The small molecule below binds the protein below.
Small molecule (SMILES): CC(C)C[C@H](NC(=O)[C@H](CC1=NC=NC1)NC(=O)[C@H](C)N)C(=O)N[C@@H](CCC(=O)O)C(=O)N[C@@H](CC(N)=O)C(=O)N[C@@H](CCC(=O)O)C(=O)N[C@H](C(=O)N[C@@H](C)C(=O)N[C@@H](CCCN=C(N)N)C(=O)N[C@@H](CC(C)C)C(=O)N[C@@H](CCCCN)C(=O)N[C@@H](CCCCN)C(=O)O)C(C)C

Sequence of chain 1.A:
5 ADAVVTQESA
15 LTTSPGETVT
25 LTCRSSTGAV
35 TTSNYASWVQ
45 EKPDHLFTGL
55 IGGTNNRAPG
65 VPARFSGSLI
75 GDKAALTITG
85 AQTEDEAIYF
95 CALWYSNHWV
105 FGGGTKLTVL

Sequence of chain 1.B:
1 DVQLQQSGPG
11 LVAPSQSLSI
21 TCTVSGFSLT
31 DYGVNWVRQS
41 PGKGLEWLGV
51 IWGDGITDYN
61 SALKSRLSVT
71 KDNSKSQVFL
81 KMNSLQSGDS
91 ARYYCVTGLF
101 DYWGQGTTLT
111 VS

Binding-site contacts:
Ligand atom CG contacts residue TYR32 of chain 1.B at 3.9 Å (hydrophobic).
Ligand atom CB contacts residue TRP52 of chain 1.B at 3.4 Å (hydrophobic).
Ligand atom CD1 contacts residue TRP98 of chain 1.A at 3.1 Å (hydrophobic).
Ligand atom CG2 contacts residue TYR39 of chain 1.A at 3.8 Å (hydrophobic).
Ligand atom CD1 contacts residue LEU99 of chain 1.B at 3.7 Å (hydrophobic).
Ligand atom CD2 contacts residue TRP103 of chain 1.A at 3.7 Å (hydrophobic).
Ligand atom CG contacts residue TYR39 of chain 1.A at 3.3 Å (hydrophobic).
Ligand atom O contacts residue LEU99 of chain 1.B at 3.7 Å.
Ligand atom CZ contacts residue ASP101 of chain 1.B at 3.4 Å.
Ligand atom NH2 contacts residue LEU99 of chain 1.B at 3.7 Å.
Ligand atom CG contacts residue ASN60 of chain 1.A at 3.6 Å.
Ligand atom CB contacts residue TYR39 of chain 1.A at 3.7 Å (hydrophobic).
Ligand atom CB contacts residue TYR32 of chain 1.B at 3.7 Å (hydrophobic).
Ligand atom N contacts residue LEU99 of chain 1.B at 3.9 Å.
Ligand atom NH2 contacts residue ASP101 of chain 1.B at 3.1 Å (salt-bridge).
Ligand atom NH1 contacts residue THR97 of chain 1.B at 3.7 Å.
Ligand atom CG contacts residue TRP52 of chain 1.B at 3.5 Å (hydrophobic).
Ligand atom C contacts residue LEU99 of chain 1.B at 3.7 Å (hydrophobic).
Ligand atom O contacts residue TYR32 of chain 1.B at 3.6 Å.
Ligand atom OE1 contacts residue GLY98 of chain 1.B at 3.4 Å.
Ligand atom CG contacts residue TYR32 of chain 1.B at 3.9 Å (hydrophobic).
Ligand atom CD1 contacts residue TYR39 of chain 1.A at 3.6 Å (hydrophobic).
Ligand atom NH2 contacts residue GLY98 of chain 1.B at 3.8 Å.
Ligand atom ND2 contacts residue TYR32 of chain 1.B at 3.1 Å.
Ligand atom CD1 contacts residue GLY56 of chain 1.A at 3.7 Å.
Ligand atom CD2 contacts residue LEU99 of chain 1.B at 3.8 Å (hydrophobic).
Ligand atom CB contacts residue LEU99 of chain 1.B at 3.6 Å (hydrophobic).
Ligand atom OE1 contacts residue TYR32 of chain 1.B at 3.7 Å.
Ligand atom NE2 contacts residue ASP54 of chain 1.B at 3.2 Å (salt-bridge).
Ligand atom ND1 contacts residue TRP52 of chain 1.B at 3.4 Å (h-bond).
Ligand atom CD contacts residue TYR32 of chain 1.B at 3.8 Å (hydrophobic).
Ligand atom OE2 contacts residue GLY33 of chain 1.B at 3.5 Å (h-bond).
Ligand atom CE contacts residue ASN60 of chain 1.A at 3.5 Å.
Ligand atom NH1 contacts residue ASP101 of chain 1.B at 2.8 Å (salt-bridge).
Ligand atom ND2 contacts residue ASP31 of chain 1.B at 3.3 Å (salt-bridge).
Ligand atom OE2 contacts residue TYR32 of chain 1.B at 3.2 Å.
Ligand atom CD contacts residue GLY98 of chain 1.B at 3.9 Å.
Ligand atom CD2 contacts residue TRP52 of chain 1.B at 3.9 Å (hydrophobic).
Ligand atom CE1 contacts residue TRP52 of chain 1.B at 3.5 Å (hydrophobic).
Ligand atom CD2 contacts residue PRO63 of chain 1.A at 3.8 Å (hydrophobic).